Sequence of chain 1.D:
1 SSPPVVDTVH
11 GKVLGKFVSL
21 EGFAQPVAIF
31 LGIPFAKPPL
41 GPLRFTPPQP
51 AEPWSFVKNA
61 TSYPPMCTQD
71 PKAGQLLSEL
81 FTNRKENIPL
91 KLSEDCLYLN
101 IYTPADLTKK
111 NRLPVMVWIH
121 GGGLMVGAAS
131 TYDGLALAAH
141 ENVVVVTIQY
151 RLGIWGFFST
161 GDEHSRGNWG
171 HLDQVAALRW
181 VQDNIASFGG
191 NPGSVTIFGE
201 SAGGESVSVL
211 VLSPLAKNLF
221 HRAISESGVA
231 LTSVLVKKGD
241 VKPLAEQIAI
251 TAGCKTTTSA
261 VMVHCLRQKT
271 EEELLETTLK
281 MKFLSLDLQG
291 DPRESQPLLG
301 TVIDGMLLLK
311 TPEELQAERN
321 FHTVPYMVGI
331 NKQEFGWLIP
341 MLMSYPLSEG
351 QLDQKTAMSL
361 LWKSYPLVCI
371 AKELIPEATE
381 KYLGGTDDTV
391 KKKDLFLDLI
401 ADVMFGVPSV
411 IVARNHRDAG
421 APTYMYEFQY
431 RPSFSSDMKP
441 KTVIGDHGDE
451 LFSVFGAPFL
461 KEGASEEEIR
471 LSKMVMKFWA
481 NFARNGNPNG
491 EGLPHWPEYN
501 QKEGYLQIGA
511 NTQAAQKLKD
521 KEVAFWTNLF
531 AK

Sequence of chain 1.E:
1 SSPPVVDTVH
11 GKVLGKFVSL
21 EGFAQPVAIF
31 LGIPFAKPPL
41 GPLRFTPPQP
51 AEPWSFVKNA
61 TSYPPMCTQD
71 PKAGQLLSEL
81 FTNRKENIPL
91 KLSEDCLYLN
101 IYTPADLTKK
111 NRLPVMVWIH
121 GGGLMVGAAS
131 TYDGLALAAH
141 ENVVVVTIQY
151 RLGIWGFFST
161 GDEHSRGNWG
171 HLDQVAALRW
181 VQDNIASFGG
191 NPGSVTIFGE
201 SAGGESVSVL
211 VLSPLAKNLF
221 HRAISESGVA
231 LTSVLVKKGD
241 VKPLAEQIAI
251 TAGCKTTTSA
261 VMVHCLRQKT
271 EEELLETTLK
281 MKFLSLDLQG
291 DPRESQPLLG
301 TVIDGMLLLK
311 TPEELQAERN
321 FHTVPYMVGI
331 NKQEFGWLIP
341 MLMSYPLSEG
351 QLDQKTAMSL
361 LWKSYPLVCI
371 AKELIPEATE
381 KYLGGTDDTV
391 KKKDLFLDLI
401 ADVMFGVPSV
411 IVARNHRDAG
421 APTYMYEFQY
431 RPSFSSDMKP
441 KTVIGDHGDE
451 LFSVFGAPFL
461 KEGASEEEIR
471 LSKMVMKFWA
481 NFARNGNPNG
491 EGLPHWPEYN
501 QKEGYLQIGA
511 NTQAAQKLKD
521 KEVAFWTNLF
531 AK

Binding-site contacts:
Ligand atom C4 contacts residue ASN59 of chain 1.D at 4.3 Å.
Ligand atom O7 contacts residue SIA1 of chain 1.FA at 2.7 Å (h-bond).
Ligand atom N2 contacts residue SIA1 of chain 1.FA at 4.0 Å.
Ligand atom C8 contacts residue ASP240 of chain 1.E at 3.1 Å.
Ligand atom C3 contacts residue ASN59 of chain 1.D at 3.8 Å.
Ligand atom N2 contacts residue ASN59 of chain 1.D at 2.9 Å (h-bond).
Ligand atom C7 contacts residue ASP240 of chain 1.E at 4.2 Å.
Ligand atom O7 contacts residue ASP240 of chain 1.E at 4.3 Å.
Ligand atom C7 contacts residue SIA1 of chain 1.FA at 3.3 Å.
Ligand atom C8 contacts residue SIA1 of chain 1.FA at 4.0 Å.
Ligand atom O5 contacts residue ASN59 of chain 1.D at 2.4 Å (h-bond).
Ligand atom O7 contacts residue ASN59 of chain 1.D at 3.7 Å.
Ligand atom O5 contacts residue LEU14 of chain 1.D at 4.1 Å.
Ligand atom C7 contacts residue ASN59 of chain 1.D at 3.8 Å.
Ligand atom C2 contacts residue ASN59 of chain 1.D at 2.5 Å.
Ligand atom C5 contacts residue ASN59 of chain 1.D at 3.7 Å.
Ligand atom C1 contacts residue ASN59 of chain 1.D at 1.5 Å.

The small molecule below binds the protein below.
Small molecule (SMILES): CC(=O)N[C@@H]1[C@@H](O)[C@H](O)[C@@H](CO)O[C@H]1O